Binding-site contacts:
Ligand atom O1A contacts residue ASP494 of chain 1.A at 2.8 Å (salt-bridge).
Ligand atom O3G contacts residue ARG368 of chain 1.A at 2.8 Å (salt-bridge).
Ligand atom O1B contacts residue GLN322 of chain 1.A at 3.3 Å (h-bond).
Ligand atom O1B contacts residue MN1 of chain 1.F at 2.1 Å.
Ligand atom O1G contacts residue ASP319 of chain 1.A at 2.9 Å (salt-bridge).
Ligand atom O3B contacts residue GLN322 of chain 1.A at 3.5 Å (h-bond).
Ligand atom PB contacts residue MN1 of chain 1.F at 3.2 Å.
Ligand atom O2G contacts residue SER321 of chain 1.A at 3.5 Å.
Ligand atom C2' contacts residue PHE376 of chain 1.A at 3.4 Å (hydrophobic).
Ligand atom O2B contacts residue HIS348 of chain 1.A at 3.0 Å (h-bond).
Ligand atom O4' contacts residue ARG282 of chain 1.A at 3.3 Å (salt-bridge).
Ligand atom O1G contacts residue MN1 of chain 1.F at 2.2 Å.
Ligand atom O3B contacts residue LYS372 of chain 1.A at 3.4 Å (salt-bridge).
Ligand atom O2B contacts residue GLN322 of chain 1.A at 3.3 Å.
Ligand atom C2' contacts residue GLU324 of chain 1.A at 3.5 Å.
Ligand atom O3G contacts residue LYS372 of chain 1.A at 2.8 Å (salt-bridge).
Ligand atom O1B contacts residue ASP494 of chain 1.A at 3.1 Å (salt-bridge).
Ligand atom C5' contacts residue ASP494 of chain 1.A at 3.5 Å.
Ligand atom O3' contacts residue ILE323 of chain 1.A at 3.0 Å.
Ligand atom O1G contacts residue TYR320 of chain 1.A at 2.8 Å (h-bond).
Ligand atom O1B contacts residue ILE323 of chain 1.A at 3.2 Å (h-bond).
Ligand atom O2B contacts residue ILE323 of chain 1.A at 3.6 Å (h-bond).
Ligand atom PG contacts residue MN1 of chain 1.F at 3.4 Å.
Ligand atom PA contacts residue MG1 of chain 1.E at 3.6 Å.
Ligand atom C1' contacts residue GLU324 of chain 1.A at 3.5 Å.
Ligand atom O2G contacts residue GLN322 of chain 1.A at 3.0 Å (h-bond).
Ligand atom O2A contacts residue LYS372 of chain 1.A at 2.8 Å (salt-bridge).
Ligand atom O1A contacts residue MG1 of chain 1.E at 2.5 Å.
Ligand atom O3' contacts residue GLU324 of chain 1.A at 3.1 Å (salt-bridge).
Ligand atom O3B contacts residue HIS348 of chain 1.A at 3.5 Å.
Ligand atom O3A contacts residue LYS372 of chain 1.A at 3.2 Å (salt-bridge).
Ligand atom PA contacts residue MN1 of chain 1.F at 3.4 Å.
Ligand atom O1A contacts residue ASP319 of chain 1.A at 3.5 Å (salt-bridge).
Ligand atom PA contacts residue LYS372 of chain 1.A at 3.5 Å.
Ligand atom O3' contacts residue PHE376 of chain 1.A at 3.3 Å.
Ligand atom C3' contacts residue PHE376 of chain 1.A at 3.4 Å (hydrophobic).
Ligand atom O2B contacts residue PHE376 of chain 1.A at 3.2 Å.
Ligand atom O1A contacts residue MN1 of chain 1.F at 2.2 Å.
Ligand atom O1B contacts residue TYR320 of chain 1.A at 3.2 Å (h-bond).
Ligand atom O2G contacts residue ARG368 of chain 1.A at 2.9 Å (salt-bridge).

This protein binds this small molecule.
Small molecule (SMILES): Nc1ncnc2c1ncn2[C@H]1C[C@H](O)[C@@H](CO[P](=O)(O)O[P](=O)(O)OP(=O)(O)O)O1

Sequence of chain 1.A:
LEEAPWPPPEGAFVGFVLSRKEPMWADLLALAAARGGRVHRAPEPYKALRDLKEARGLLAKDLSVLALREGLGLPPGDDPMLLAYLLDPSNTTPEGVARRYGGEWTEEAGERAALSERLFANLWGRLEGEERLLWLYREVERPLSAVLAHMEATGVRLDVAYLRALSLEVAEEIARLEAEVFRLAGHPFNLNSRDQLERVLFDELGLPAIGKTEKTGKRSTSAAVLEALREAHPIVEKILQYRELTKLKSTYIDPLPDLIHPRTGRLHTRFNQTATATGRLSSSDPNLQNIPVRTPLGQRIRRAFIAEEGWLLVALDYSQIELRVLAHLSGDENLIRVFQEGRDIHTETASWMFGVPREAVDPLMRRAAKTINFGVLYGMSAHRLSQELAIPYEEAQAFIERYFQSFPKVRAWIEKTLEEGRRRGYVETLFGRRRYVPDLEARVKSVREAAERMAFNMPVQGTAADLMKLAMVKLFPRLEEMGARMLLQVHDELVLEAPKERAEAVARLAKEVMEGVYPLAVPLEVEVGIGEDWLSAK